A protein and the small-molecule ligand that binds it are described below.
Small molecule (SMILES): CC(=O)N[C@@H]1[C@@H](O)[C@H](O)[C@@H](CO)O[C@H]1O

Sequence of chain 1.A:
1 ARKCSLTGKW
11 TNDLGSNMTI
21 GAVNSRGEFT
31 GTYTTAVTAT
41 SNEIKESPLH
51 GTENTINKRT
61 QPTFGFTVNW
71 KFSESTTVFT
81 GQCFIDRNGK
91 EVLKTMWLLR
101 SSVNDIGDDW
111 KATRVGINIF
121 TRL

Binding-site contacts:
Ligand atom O5 contacts residue ASN17 of chain 1.A at 2.3 Å (h-bond).
Ligand atom C8 contacts residue GLY15 of chain 1.A at 3.5 Å.
Ligand atom O5 contacts residue LEU123 of chain 1.A at 3.8 Å.
Ligand atom C8 contacts residue SER16 of chain 1.A at 4.5 Å.
Ligand atom N2 contacts residue ASN17 of chain 1.A at 2.9 Å (h-bond).
Ligand atom C1 contacts residue ASN17 of chain 1.A at 1.4 Å.
Ligand atom C8 contacts residue ALA36 of chain 1.A at 3.9 Å (hydrophobic).
Ligand atom N2 contacts residue GLY15 of chain 1.A at 3.3 Å (h-bond).
Ligand atom C3 contacts residue ASN17 of chain 1.A at 3.8 Å.
Ligand atom C1 contacts residue LEU123 of chain 1.A at 4.5 Å (hydrophobic).
Ligand atom O7 contacts residue ILE44 of chain 1.A at 3.4 Å.
Ligand atom C2 contacts residue ASN17 of chain 1.A at 2.4 Å.
Ligand atom C4 contacts residue ASN17 of chain 1.A at 4.2 Å.
Ligand atom C5 contacts residue ASN17 of chain 1.A at 3.6 Å.
Ligand atom C6 contacts residue LEU123 of chain 1.A at 4.2 Å (hydrophobic).
Ligand atom C2 contacts residue GLY15 of chain 1.A at 4.4 Å.
Ligand atom O7 contacts residue ASN17 of chain 1.A at 3.4 Å (h-bond).
Ligand atom C1 contacts residue GLY15 of chain 1.A at 4.4 Å.
Ligand atom C7 contacts residue ILE44 of chain 1.A at 3.9 Å (hydrophobic).
Ligand atom C8 contacts residue ASN17 of chain 1.A at 4.4 Å.
Ligand atom C7 contacts residue ASN17 of chain 1.A at 3.3 Å.
Ligand atom C5 contacts residue LEU123 of chain 1.A at 4.5 Å (hydrophobic).
Ligand atom C8 contacts residue ILE44 of chain 1.A at 3.8 Å (hydrophobic).
Ligand atom C8 contacts residue THR34 of chain 1.A at 4.2 Å.
Ligand atom C8 contacts residue THR35 of chain 1.A at 3.6 Å.
Ligand atom O7 contacts residue THR34 of chain 1.A at 3.4 Å.
Ligand atom C7 contacts residue THR34 of chain 1.A at 4.2 Å.
Ligand atom C7 contacts residue GLY15 of chain 1.A at 3.8 Å.